Binding-site contacts:
Ligand atom OH contacts residue MET174 of chain 1.A at 3.5 Å.
Ligand atom CD1 contacts residue PHE260 of chain 1.A at 3.6 Å (hydrophobic).
Ligand atom OH contacts residue MET191 of chain 1.A at 3.5 Å.
Ligand atom CH2 contacts residue MET191 of chain 1.A at 3.8 Å (hydrophobic).
Ligand atom OH contacts residue GLU162 of chain 1.A at 2.9 Å (salt-bridge).
Ligand atom CZ3 contacts residue GLU162 of chain 1.A at 3.7 Å.
Ligand atom CD1 contacts residue PHE158 of chain 1.A at 3.6 Å (hydrophobic).
Ligand atom CD1 contacts residue TYR180 of chain 1.A at 3.7 Å (hydrophobic).
Ligand atom CZ3 contacts residue MET191 of chain 1.A at 3.5 Å (hydrophobic).
Ligand atom CD2 contacts residue ARG178 of chain 1.A at 3.7 Å.
Ligand atom CH2 contacts residue LEU188 of chain 1.A at 3.7 Å (hydrophobic).
Ligand atom CZ2 contacts residue GLY177 of chain 1.A at 3.0 Å.
Ligand atom CZ3 contacts residue ARG178 of chain 1.A at 3.6 Å.
Ligand atom NE1 contacts residue GLY177 of chain 1.A at 3.6 Å.
Ligand atom NZ contacts residue ASP264 of chain 1.A at 3.2 Å (salt-bridge).
Ligand atom CD2 contacts residue GLY177 of chain 1.A at 3.8 Å.
Ligand atom CA contacts residue ASP261 of chain 1.A at 3.0 Å.
Ligand atom CG contacts residue PHE158 of chain 1.A at 3.5 Å (hydrophobic).
Ligand atom CE3 contacts residue MET191 of chain 1.A at 3.7 Å (hydrophobic).
Ligand atom CD1 contacts residue TYR244 of chain 1.A at 4.0 Å (hydrophobic).
Ligand atom CZ2 contacts residue LEU188 of chain 1.A at 3.6 Å (hydrophobic).
Ligand atom CA contacts residue TYR180 of chain 1.A at 3.3 Å (hydrophobic).
Ligand atom OH contacts residue TYR166 of chain 1.A at 4.1 Å.
Ligand atom OH contacts residue ARG178 of chain 1.A at 4.0 Å.
Ligand atom CH2 contacts residue GLY177 of chain 1.A at 3.4 Å.
Ligand atom CZ3 contacts residue GLY177 of chain 1.A at 3.8 Å.
Ligand atom NZ contacts residue TYR180 of chain 1.A at 4.0 Å.
Ligand atom CE2 contacts residue TYR244 of chain 1.A at 4.0 Å (hydrophobic).
Ligand atom CE3 contacts residue ARG178 of chain 1.A at 3.5 Å.
Ligand atom CE3 contacts residue GLU162 of chain 1.A at 3.7 Å.
Ligand atom CE2 contacts residue ARG178 of chain 1.A at 4.1 Å.
Ligand atom CZ2 contacts residue ARG178 of chain 1.A at 4.0 Å.
Ligand atom NZ contacts residue ASP261 of chain 1.A at 2.5 Å (salt-bridge).
Ligand atom CH2 contacts residue ARG178 of chain 1.A at 3.7 Å.
Ligand atom CD2 contacts residue PHE158 of chain 1.A at 3.9 Å (hydrophobic).
Ligand atom NE1 contacts residue PHE260 of chain 1.A at 3.9 Å.
Ligand atom CE2 contacts residue GLY177 of chain 1.A at 3.2 Å.
Ligand atom CB contacts residue PHE158 of chain 1.A at 3.4 Å (hydrophobic).
Ligand atom NZ contacts residue MET288 of chain 1.A at 3.1 Å (h-bond).
Ligand atom NE1 contacts residue TYR244 of chain 1.A at 3.1 Å (h-bond).

Sequence of chain 1.A:
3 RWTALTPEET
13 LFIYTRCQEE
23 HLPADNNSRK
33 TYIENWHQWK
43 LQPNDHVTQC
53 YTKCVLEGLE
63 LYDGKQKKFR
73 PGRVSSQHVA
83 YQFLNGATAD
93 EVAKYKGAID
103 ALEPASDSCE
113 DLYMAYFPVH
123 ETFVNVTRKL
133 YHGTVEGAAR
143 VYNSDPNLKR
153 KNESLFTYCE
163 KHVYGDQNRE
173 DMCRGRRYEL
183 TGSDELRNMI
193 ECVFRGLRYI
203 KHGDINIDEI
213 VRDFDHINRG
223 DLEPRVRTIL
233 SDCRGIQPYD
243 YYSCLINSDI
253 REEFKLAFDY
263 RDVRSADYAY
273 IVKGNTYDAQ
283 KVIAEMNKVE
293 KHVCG

A protein and the small-molecule ligand that binds it are described below.
Small molecule (SMILES): NCCc1c[nH]c2ccc(O)cc12